The small molecule below binds the protein below.
Small molecule (SMILES): CC(=O)N[C@H]1[C@H](O[C@H]2[C@H](O)[C@@H](NC(C)=O)CO[C@@H]2CO)O[C@H](CO)[C@@H](O)[C@@H]1O

Sequence of chain 1.A:
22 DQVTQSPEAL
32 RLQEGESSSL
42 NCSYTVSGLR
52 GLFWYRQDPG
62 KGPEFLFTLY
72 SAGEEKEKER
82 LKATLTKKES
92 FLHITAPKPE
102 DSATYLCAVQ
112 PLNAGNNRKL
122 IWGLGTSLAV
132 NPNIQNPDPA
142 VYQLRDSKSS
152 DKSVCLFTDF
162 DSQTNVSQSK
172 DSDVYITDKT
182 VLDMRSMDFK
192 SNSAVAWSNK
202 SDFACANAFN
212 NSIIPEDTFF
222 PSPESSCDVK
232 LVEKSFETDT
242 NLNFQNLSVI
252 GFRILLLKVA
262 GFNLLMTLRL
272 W

Binding-site contacts:
Ligand atom C3 contacts residue ASN166 of chain 1.A at 3.8 Å.
Ligand atom O4 contacts residue ARG32 of chain 1.A at 4.3 Å.
Ligand atom C5 contacts residue ASN166 of chain 1.A at 3.7 Å.
Ligand atom C8 contacts residue GLN164 of chain 1.A at 3.2 Å.
Ligand atom C7 contacts residue GLN164 of chain 1.A at 4.5 Å.
Ligand atom N2 contacts residue ASN166 of chain 1.A at 2.9 Å (h-bond).
Ligand atom C2 contacts residue ASN166 of chain 1.A at 2.5 Å.
Ligand atom N2 contacts residue THR165 of chain 1.A at 4.5 Å.
Ligand atom C1 contacts residue ASN166 of chain 1.A at 1.5 Å.
Ligand atom C8 contacts residue THR165 of chain 1.A at 3.8 Å.
Ligand atom O7 contacts residue ASN166 of chain 1.A at 3.7 Å.
Ligand atom C4 contacts residue ASN166 of chain 1.A at 4.3 Å.
Ligand atom O5 contacts residue ASN166 of chain 1.A at 2.4 Å (h-bond).
Ligand atom C8 contacts residue ASN166 of chain 1.A at 4.1 Å.
Ligand atom C7 contacts residue ASN166 of chain 1.A at 3.3 Å.